Binding-site contacts:
Ligand atom O3 contacts residue TYR43 of chain 1.A at 3.8 Å.
Ligand atom C6 contacts residue ASN86 of chain 1.A at 3.7 Å.
Ligand atom C4 contacts residue VAL40 of chain 1.A at 3.9 Å (hydrophobic).
Ligand atom N3 contacts residue ILE96 of chain 1.A at 3.6 Å.
Ligand atom N3 contacts residue TYR85 of chain 1.A at 3.7 Å.
Ligand atom C10 contacts residue ASP93 of chain 1.A at 3.2 Å.
Ligand atom C1 contacts residue VAL35 of chain 1.A at 3.9 Å (hydrophobic).
Ligand atom C19 contacts residue ASN86 of chain 1.A at 3.5 Å.
Ligand atom C9 contacts residue ASP93 of chain 1.A at 3.5 Å.
Ligand atom C contacts residue VAL35 of chain 1.A at 3.5 Å (hydrophobic).
Ligand atom C2 contacts residue VAL35 of chain 1.A at 3.9 Å (hydrophobic).
Ligand atom C5 contacts residue VAL40 of chain 1.A at 3.8 Å (hydrophobic).
Ligand atom C2 contacts residue VAL30 of chain 1.A at 3.7 Å (hydrophobic).
Ligand atom C7 contacts residue ASN86 of chain 1.A at 3.6 Å.
Ligand atom O2 contacts residue ARG99 of chain 1.A at 3.2 Å (salt-bridge).
Ligand atom C16 contacts residue ARG99 of chain 1.A at 3.9 Å.
Ligand atom O2 contacts residue ILE96 of chain 1.A at 3.6 Å.
Ligand atom C19 contacts residue ILE96 of chain 1.A at 3.3 Å (hydrophobic).
Ligand atom C11 contacts residue ASP93 of chain 1.A at 3.4 Å.
Ligand atom C1 contacts residue ILE96 of chain 1.A at 3.6 Å (hydrophobic).
Ligand atom C8 contacts residue ASN86 of chain 1.A at 3.7 Å.
Ligand atom C11 contacts residue ASN86 of chain 1.A at 3.8 Å.
Ligand atom S contacts residue ARG99 of chain 1.A at 3.5 Å (salt-bridge).
Ligand atom N2 contacts residue ASP93 of chain 1.A at 2.7 Å (salt-bridge).
Ligand atom N2 contacts residue ASP90 of chain 1.A at 3.9 Å.
Ligand atom O3 contacts residue ASN86 of chain 1.A at 2.7 Å (h-bond).
Ligand atom O1 contacts residue ARG29 of chain 1.A at 3.2 Å (salt-bridge).
Ligand atom O1 contacts residue ARG99 of chain 1.A at 3.1 Å (salt-bridge).
Ligand atom N1 contacts residue TYR85 of chain 1.A at 3.9 Å.
Ligand atom O3 contacts residue ILE96 of chain 1.A at 3.5 Å.
Ligand atom C12 contacts residue GLY92 of chain 1.A at 3.5 Å.
Ligand atom N1 contacts residue ASN86 of chain 1.A at 2.8 Å (h-bond).
Ligand atom C8 contacts residue ASP93 of chain 1.A at 3.8 Å.
Ligand atom O3 contacts residue TYR85 of chain 1.A at 3.9 Å.
Ligand atom C2 contacts residue EDO1 of chain 1.D at 3.6 Å.
Ligand atom C18 contacts residue ASN86 of chain 1.A at 3.8 Å.
Ligand atom C15 contacts residue VAL30 of chain 1.A at 3.9 Å (hydrophobic).
Ligand atom C17 contacts residue GLY92 of chain 1.A at 3.6 Å.
Ligand atom C5 contacts residue GLU39 of chain 1.A at 3.7 Å.
Ligand atom N3 contacts residue ASN86 of chain 1.A at 3.0 Å (h-bond).

This small molecule binds to this protein.
Small molecule (SMILES): Cc1cc2ccnc(N[C@@H]3CCNC[C@H]3OCC3CCS(=O)(=O)CC3)c2[nH]c1=O

Sequence of chain 1.A:
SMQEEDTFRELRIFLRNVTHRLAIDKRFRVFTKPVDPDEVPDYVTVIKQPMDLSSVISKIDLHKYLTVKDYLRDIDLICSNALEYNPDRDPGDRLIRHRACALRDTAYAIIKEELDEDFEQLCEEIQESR